Sequence of chain 1.E:
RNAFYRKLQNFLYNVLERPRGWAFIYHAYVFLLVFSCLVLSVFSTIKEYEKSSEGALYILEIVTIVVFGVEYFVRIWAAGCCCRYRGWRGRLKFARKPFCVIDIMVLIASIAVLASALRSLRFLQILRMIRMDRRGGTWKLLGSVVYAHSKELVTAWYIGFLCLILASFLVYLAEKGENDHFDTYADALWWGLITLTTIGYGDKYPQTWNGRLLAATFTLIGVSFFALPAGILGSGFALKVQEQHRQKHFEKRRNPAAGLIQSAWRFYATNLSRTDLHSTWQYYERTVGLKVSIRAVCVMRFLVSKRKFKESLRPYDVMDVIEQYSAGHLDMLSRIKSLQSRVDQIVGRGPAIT

Binding-site contacts:
Ligand atom O2 contacts residue LEU237 of chain 1.E at 3.2 Å (h-bond).
Ligand atom C21 contacts residue PHE242 of chain 1.E at 3.7 Å (hydrophobic).
Ligand atom C9 contacts residue PHE178 of chain 1.G at 4.2 Å (hydrophobic).
Ligand atom C18 contacts residue LEU237 of chain 1.E at 4.2 Å (hydrophobic).
Ligand atom C10 contacts residue TRP174 of chain 1.G at 3.8 Å (hydrophobic).
Ligand atom N6 contacts residue SER241 of chain 1.E at 3.2 Å (h-bond).
Ligand atom F1 contacts residue PHE178 of chain 1.G at 4.1 Å.
Ligand atom N5 contacts residue SER241 of chain 1.E at 2.6 Å (h-bond).
Ligand atom C19 contacts residue LEU237 of chain 1.E at 3.9 Å (hydrophobic).
Ligand atom C8 contacts residue TRP174 of chain 1.G at 3.6 Å (hydrophobic).
Ligand atom O3 contacts residue LEU237 of chain 1.E at 4.2 Å.
Ligand atom C8 contacts residue PHE243 of chain 1.G at 3.9 Å (hydrophobic).
Ligand atom C12 contacts residue SER241 of chain 1.E at 3.9 Å.
Ligand atom N6 contacts residue PHE243 of chain 1.G at 2.3 Å (h-bond).
Ligand atom C19 contacts residue PHE178 of chain 1.G at 3.9 Å (hydrophobic).
Ligand atom C15 contacts residue PHE178 of chain 1.G at 3.4 Å (hydrophobic).
Ligand atom C17 contacts residue PHE178 of chain 1.G at 3.3 Å (hydrophobic).
Ligand atom C20 contacts residue SER241 of chain 1.E at 3.4 Å.
Ligand atom N4 contacts residue TRP174 of chain 1.G at 3.9 Å.
Ligand atom C21 contacts residue ILE238 of chain 1.E at 4.2 Å (hydrophobic).
Ligand atom C7 contacts residue TRP174 of chain 1.G at 3.3 Å (hydrophobic).
Ligand atom C10 contacts residue LEU237 of chain 1.E at 3.5 Å (hydrophobic).
Ligand atom N5 contacts residue LEU237 of chain 1.E at 2.9 Å (h-bond).
Ligand atom N6 contacts residue PRO246 of chain 1.G at 4.0 Å.
Ligand atom C14 contacts residue TRP174 of chain 1.G at 3.2 Å (hydrophobic).
Ligand atom O2 contacts residue SER241 of chain 1.E at 3.2 Å.
Ligand atom C13 contacts residue TRP174 of chain 1.G at 3.2 Å (hydrophobic).
Ligand atom C20 contacts residue LEU237 of chain 1.E at 3.3 Å (hydrophobic).
Ligand atom C22 contacts residue PHE242 of chain 1.E at 4.2 Å (hydrophobic).
Ligand atom C11 contacts residue PHE243 of chain 1.G at 3.2 Å (hydrophobic).
Ligand atom C10 contacts residue SER241 of chain 1.E at 3.7 Å.
Ligand atom N4 contacts residue PHE243 of chain 1.G at 3.6 Å.
Ligand atom C9 contacts residue TRP174 of chain 1.G at 4.1 Å (hydrophobic).
Ligand atom C14 contacts residue LEU237 of chain 1.E at 3.8 Å (hydrophobic).
Ligand atom O3 contacts residue TRP174 of chain 1.G at 3.4 Å (h-bond).
Ligand atom C17 contacts residue LEU237 of chain 1.E at 4.2 Å (hydrophobic).
Ligand atom C21 contacts residue SER241 of chain 1.E at 4.3 Å.
Ligand atom C12 contacts residue PHE243 of chain 1.G at 3.5 Å (hydrophobic).
Ligand atom O2 contacts residue ILE238 of chain 1.E at 3.6 Å (h-bond).
Ligand atom F1 contacts residue LEU237 of chain 1.E at 4.2 Å.

The protein below binds the small molecule below.
Small molecule (SMILES): CCOC(=O)Nc1ccc(NCc2ccc(F)cc2)cc1N

Sequence of chain 1.G:
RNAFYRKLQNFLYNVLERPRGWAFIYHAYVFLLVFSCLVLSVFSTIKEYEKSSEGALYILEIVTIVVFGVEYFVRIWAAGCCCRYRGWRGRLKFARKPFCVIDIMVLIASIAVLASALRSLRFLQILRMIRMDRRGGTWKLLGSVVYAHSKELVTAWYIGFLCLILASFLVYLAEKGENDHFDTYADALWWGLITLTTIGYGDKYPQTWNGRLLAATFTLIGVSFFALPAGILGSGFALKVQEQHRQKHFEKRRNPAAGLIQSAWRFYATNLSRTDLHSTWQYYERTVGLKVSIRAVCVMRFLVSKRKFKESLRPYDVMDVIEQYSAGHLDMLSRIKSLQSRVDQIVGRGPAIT